The protein below binds the small molecule below.
Small molecule (SMILES): C[NH+](C)CCN(C[C@@H]1CCCN(C2Cc3ccccc3C2)C1)C(=O)c1ccc2cccc(O)c2n1

Sequence of chain 1.B:
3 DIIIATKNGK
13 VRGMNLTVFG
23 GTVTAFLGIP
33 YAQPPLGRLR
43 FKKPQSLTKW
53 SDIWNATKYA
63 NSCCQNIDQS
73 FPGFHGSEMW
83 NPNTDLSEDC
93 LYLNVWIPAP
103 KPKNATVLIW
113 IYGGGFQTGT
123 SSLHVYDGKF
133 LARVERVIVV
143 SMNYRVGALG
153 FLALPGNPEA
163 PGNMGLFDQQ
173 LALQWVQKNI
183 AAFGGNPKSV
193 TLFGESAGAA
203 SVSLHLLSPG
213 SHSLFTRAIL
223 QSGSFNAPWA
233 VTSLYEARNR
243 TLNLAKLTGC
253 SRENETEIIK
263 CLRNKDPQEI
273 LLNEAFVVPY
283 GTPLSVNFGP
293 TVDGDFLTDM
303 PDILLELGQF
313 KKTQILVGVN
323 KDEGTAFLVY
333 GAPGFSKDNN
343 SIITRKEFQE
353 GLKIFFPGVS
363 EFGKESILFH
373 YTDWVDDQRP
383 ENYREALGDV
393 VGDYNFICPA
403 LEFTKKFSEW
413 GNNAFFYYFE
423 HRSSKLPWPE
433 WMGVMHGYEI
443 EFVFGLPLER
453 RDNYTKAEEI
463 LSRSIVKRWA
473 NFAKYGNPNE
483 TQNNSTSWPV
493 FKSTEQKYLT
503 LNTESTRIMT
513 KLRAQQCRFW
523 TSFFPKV

Sequence of chain 1.A:
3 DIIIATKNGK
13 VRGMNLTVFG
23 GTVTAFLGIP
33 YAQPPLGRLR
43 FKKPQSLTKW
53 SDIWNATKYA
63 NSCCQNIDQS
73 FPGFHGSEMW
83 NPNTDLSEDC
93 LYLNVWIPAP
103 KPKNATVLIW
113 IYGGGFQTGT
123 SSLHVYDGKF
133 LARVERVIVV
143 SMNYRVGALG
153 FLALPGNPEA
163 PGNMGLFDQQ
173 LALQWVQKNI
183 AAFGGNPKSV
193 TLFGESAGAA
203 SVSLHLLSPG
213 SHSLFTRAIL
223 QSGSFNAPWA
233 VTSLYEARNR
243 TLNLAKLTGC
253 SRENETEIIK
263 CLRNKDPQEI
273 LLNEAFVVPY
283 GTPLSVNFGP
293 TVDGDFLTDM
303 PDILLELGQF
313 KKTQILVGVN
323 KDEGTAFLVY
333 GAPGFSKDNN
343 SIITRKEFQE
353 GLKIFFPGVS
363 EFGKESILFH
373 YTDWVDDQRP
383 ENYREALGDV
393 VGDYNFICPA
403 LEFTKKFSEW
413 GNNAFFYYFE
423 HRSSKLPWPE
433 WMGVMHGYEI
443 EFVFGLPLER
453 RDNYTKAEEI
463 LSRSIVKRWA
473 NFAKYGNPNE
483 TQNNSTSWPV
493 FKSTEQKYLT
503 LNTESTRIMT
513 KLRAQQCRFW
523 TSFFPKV

Binding-site contacts:
Ligand atom CAA contacts residue ASN485 of chain 1.B at 3.3 Å.
Ligand atom CAR contacts residue HIS372 of chain 1.A at 3.3 Å.
Ligand atom CBC contacts residue ASN504 of chain 1.B at 3.2 Å.
Ligand atom CAP contacts residue GLN517 of chain 1.A at 3.7 Å.
Ligand atom CBB contacts residue VAL377 of chain 1.A at 3.8 Å (hydrophobic).
Ligand atom CAI contacts residue ASP375 of chain 1.A at 3.4 Å.
Ligand atom CAV contacts residue ASN485 of chain 1.B at 3.7 Å.
Ligand atom CBE contacts residue EDO1 of chain 1.Y at 3.4 Å.
Ligand atom CBG contacts residue EDO1 of chain 1.Y at 3.6 Å.
Ligand atom CAD contacts residue ASP375 of chain 1.A at 3.4 Å.
Ligand atom CAW contacts residue GLU506 of chain 1.B at 3.7 Å.
Ligand atom CAL contacts residue ASP375 of chain 1.A at 3.0 Å.
Ligand atom CBD contacts residue GLU506 of chain 1.B at 3.3 Å.
Ligand atom CBA contacts residue EDO1 of chain 1.Y at 3.4 Å.
Ligand atom CAS contacts residue HIS372 of chain 1.A at 3.3 Å.
Ligand atom CAM contacts residue GLN517 of chain 1.A at 3.5 Å.
Ligand atom CAS contacts residue GLN518 of chain 1.A at 3.7 Å.
Ligand atom CAR contacts residue GLN518 of chain 1.A at 3.5 Å.
Ligand atom CBG contacts residue ILE462 of chain 1.B at 3.6 Å (hydrophobic).
Ligand atom CAD contacts residue VAL377 of chain 1.A at 3.8 Å (hydrophobic).
Ligand atom CBB contacts residue EDO1 of chain 1.Y at 3.6 Å.
Ligand atom NAK contacts residue ASP375 of chain 1.A at 3.3 Å (salt-bridge).
Ligand atom CBC contacts residue VAL377 of chain 1.A at 3.7 Å (hydrophobic).
Ligand atom NAZ contacts residue EDO1 of chain 1.Y at 3.6 Å (h-bond).
Ligand atom CAJ contacts residue ASP375 of chain 1.A at 3.5 Å.
Ligand atom OAY contacts residue SER507 of chain 1.B at 3.6 Å.
Ligand atom CBF contacts residue ILE462 of chain 1.B at 3.6 Å (hydrophobic).
Ligand atom CAV contacts residue ASN486 of chain 1.B at 3.2 Å.
Ligand atom CBG contacts residue SER466 of chain 1.B at 3.6 Å.
Ligand atom CAU contacts residue ASP375 of chain 1.A at 3.1 Å.
Ligand atom CBC contacts residue THR508 of chain 1.B at 3.7 Å.
Ligand atom CAQ contacts residue HIS372 of chain 1.A at 3.4 Å.
Ligand atom OBI contacts residue EDO1 of chain 1.Y at 3.5 Å (h-bond).
Ligand atom CBF contacts residue SER466 of chain 1.B at 3.7 Å.
Ligand atom CAN contacts residue HIS372 of chain 1.A at 3.7 Å.
Ligand atom CAP contacts residue HIS372 of chain 1.A at 3.6 Å.
Ligand atom CBH contacts residue EDO1 of chain 1.Y at 3.5 Å.
Ligand atom CBD contacts residue VAL377 of chain 1.A at 3.8 Å (hydrophobic).
Ligand atom CAC contacts residue ASP375 of chain 1.A at 3.5 Å.
Ligand atom OAY contacts residue THR508 of chain 1.B at 3.4 Å (h-bond).